Binding-site contacts:
Ligand atom C2 contacts residue HIS87 of chain 2.A at 4.3 Å.
Ligand atom O5 contacts residue ASP200 of chain 2.A at 4.5 Å.
Ligand atom O3 contacts residue GLU39 of chain 2.A at 3.0 Å (salt-bridge).
Ligand atom O3 contacts residue HIS88 of chain 2.A at 3.9 Å.
Ligand atom C3 contacts residue TYR37 of chain 2.A at 4.5 Å (hydrophobic).
Ligand atom O1 contacts residue ASP200 of chain 2.A at 3.2 Å (salt-bridge).
Ligand atom C3 contacts residue HIS88 of chain 2.A at 4.3 Å.
Ligand atom O4 contacts residue HIS87 of chain 2.A at 2.8 Å (h-bond).
Ligand atom O2 contacts residue TRP40 of chain 2.A at 2.9 Å (h-bond).
Ligand atom C6 contacts residue HIS18 of chain 2.A at 3.9 Å.
Ligand atom C3 contacts residue GLU39 of chain 2.A at 3.6 Å.
Ligand atom C4 contacts residue GLU39 of chain 2.A at 4.0 Å.
Ligand atom C2 contacts residue HIS88 of chain 2.A at 3.5 Å.
Ligand atom C2 contacts residue TRP40 of chain 2.A at 3.9 Å (hydrophobic).
Ligand atom C4 contacts residue HIS18 of chain 2.A at 3.5 Å.
Ligand atom C3 contacts residue HIS87 of chain 2.A at 3.8 Å.
Ligand atom C5 contacts residue HIS18 of chain 2.A at 4.4 Å.
Ligand atom C3 contacts residue TRP283 of chain 2.A at 4.3 Å (hydrophobic).
Ligand atom O4 contacts residue HIS18 of chain 2.A at 2.7 Å (h-bond).
Ligand atom O4 contacts residue TYR131 of chain 2.A at 3.7 Å.
Ligand atom C1 contacts residue ASP200 of chain 2.A at 4.1 Å.
Ligand atom C2 contacts residue TYR131 of chain 2.A at 4.3 Å (hydrophobic).
Ligand atom C4 contacts residue TRP283 of chain 2.A at 3.8 Å (hydrophobic).
Ligand atom C4 contacts residue HIS87 of chain 2.A at 3.8 Å.
Ligand atom O3 contacts residue TRP40 of chain 2.A at 3.1 Å (h-bond).
Ligand atom O3 contacts residue HIS87 of chain 2.A at 2.9 Å.
Ligand atom C6 contacts residue TRP283 of chain 2.A at 3.7 Å (hydrophobic).
Ligand atom O2 contacts residue HIS88 of chain 2.A at 2.9 Å (h-bond).
Ligand atom C3 contacts residue TRP40 of chain 2.A at 3.8 Å (hydrophobic).
Ligand atom C5 contacts residue TRP283 of chain 2.A at 3.8 Å (hydrophobic).
Ligand atom C2 contacts residue ASP200 of chain 2.A at 4.2 Å.
Ligand atom C6 contacts residue TRP198 of chain 2.A at 4.3 Å (hydrophobic).

Sequence of chain 2.A:
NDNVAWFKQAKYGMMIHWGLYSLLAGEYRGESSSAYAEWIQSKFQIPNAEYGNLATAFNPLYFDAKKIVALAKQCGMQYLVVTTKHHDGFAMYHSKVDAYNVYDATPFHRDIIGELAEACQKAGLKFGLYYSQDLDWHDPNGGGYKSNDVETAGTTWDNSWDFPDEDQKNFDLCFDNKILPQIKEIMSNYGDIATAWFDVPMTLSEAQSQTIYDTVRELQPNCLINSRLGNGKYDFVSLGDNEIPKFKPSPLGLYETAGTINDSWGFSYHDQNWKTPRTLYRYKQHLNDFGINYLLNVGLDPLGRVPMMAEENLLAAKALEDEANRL

This small molecule binds to this protein.
Small molecule (SMILES): C[C@@H]1O[C@H](O)[C@@H](O)[C@H](O)[C@@H]1O